Binding-site contacts:
Ligand atom CAY contacts residue HIS44 of chain 1.A at 3.7 Å.
Ligand atom CAM contacts residue HIS44 of chain 1.A at 3.6 Å.
Ligand atom CAU contacts residue EOH1 of chain 1.L at 3.5 Å.
Ligand atom CAB contacts residue GLN164 of chain 1.A at 3.1 Å.
Ligand atom OAE contacts residue THR39 of chain 1.A at 3.2 Å.
Ligand atom CAB contacts residue PHE157 of chain 1.A at 3.6 Å (hydrophobic).
Ligand atom CAI contacts residue GLN164 of chain 1.A at 3.3 Å.
Ligand atom C contacts residue SER196 of chain 1.A at 3.5 Å.
Ligand atom OAR contacts residue GLY46 of chain 1.A at 3.4 Å.
Ligand atom CAV contacts residue GLY46 of chain 1.A at 3.5 Å.
Ligand atom CAJ contacts residue PRO38 of chain 1.A at 3.0 Å (hydrophobic).
Ligand atom OAE contacts residue HIS47 of chain 1.A at 3.2 Å (h-bond).
Ligand atom CAZ contacts residue HIS44 of chain 1.A at 3.4 Å.
Ligand atom NAQ contacts residue HIS47 of chain 1.A at 2.7 Å (h-bond).
Ligand atom C contacts residue HIS44 of chain 1.A at 3.6 Å.
Ligand atom CAO contacts residue HIS47 of chain 1.A at 3.6 Å.
Ligand atom CAM contacts residue MET195 of chain 1.A at 3.3 Å (hydrophobic).
Ligand atom CAA contacts residue VAL187 of chain 1.A at 3.7 Å (hydrophobic).
Ligand atom OXT contacts residue LYS160 of chain 1.A at 2.9 Å (salt-bridge).
Ligand atom CAA contacts residue PRO185 of chain 1.A at 3.3 Å (hydrophobic).
Ligand atom CAU contacts residue GLN164 of chain 1.A at 3.2 Å.
Ligand atom O contacts residue SER196 of chain 1.A at 3.4 Å.
Ligand atom N contacts residue HIS44 of chain 1.A at 3.7 Å.
Ligand atom CAX contacts residue HIS47 of chain 1.A at 3.6 Å.
Ligand atom OAR contacts residue VAL187 of chain 1.A at 3.0 Å (h-bond).
Ligand atom OAR contacts residue THR186 of chain 1.A at 3.7 Å.
Ligand atom CAN contacts residue GLY46 of chain 1.A at 3.5 Å.
Ligand atom CA contacts residue MET195 of chain 1.A at 3.7 Å (hydrophobic).
Ligand atom CA contacts residue ASP161 of chain 1.A at 3.7 Å.
Ligand atom O contacts residue HIS44 of chain 1.A at 2.7 Å.
Ligand atom OAF contacts residue TYR82 of chain 1.A at 3.2 Å (h-bond).
Ligand atom O contacts residue SER197 of chain 1.A at 3.2 Å (h-bond).
Ligand atom CAH contacts residue PRO38 of chain 1.A at 3.0 Å (hydrophobic).
Ligand atom CAT contacts residue HIS47 of chain 1.A at 3.4 Å.
Ligand atom OXT contacts residue SER196 of chain 1.A at 2.8 Å (h-bond).
Ligand atom CAB contacts residue EOH1 of chain 1.L at 3.6 Å.
Ligand atom OAE contacts residue MET40 of chain 1.A at 2.7 Å (h-bond).
Ligand atom CAA contacts residue GLY46 of chain 1.A at 3.4 Å.
Ligand atom OAD contacts residue ASP161 of chain 1.A at 3.6 Å.
Ligand atom SBB contacts residue HIS47 of chain 1.A at 3.6 Å (h-bond).

Sequence of chain 1.A:
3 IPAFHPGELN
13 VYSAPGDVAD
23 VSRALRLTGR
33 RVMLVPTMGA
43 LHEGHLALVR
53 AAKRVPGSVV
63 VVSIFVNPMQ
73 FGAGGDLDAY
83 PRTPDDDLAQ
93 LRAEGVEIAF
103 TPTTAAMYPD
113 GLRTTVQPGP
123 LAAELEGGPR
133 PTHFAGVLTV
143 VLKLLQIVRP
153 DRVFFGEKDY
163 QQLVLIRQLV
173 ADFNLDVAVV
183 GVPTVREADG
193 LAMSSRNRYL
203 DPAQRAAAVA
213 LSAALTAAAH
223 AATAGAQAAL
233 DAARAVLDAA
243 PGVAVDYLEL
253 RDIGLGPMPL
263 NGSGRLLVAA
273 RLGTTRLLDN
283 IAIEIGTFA

This small molecule binds to this protein.
Small molecule (SMILES): COc1ccc2c(c1)cc(C(=O)NS(=O)(=O)c1ccc(C)cc1)n2CC(=O)O